A protein and the small-molecule ligand that binds it are described below.
Small molecule (SMILES): CC(=O)N[C@@H]1[C@@H](O)[C@H](O)[C@@H](CO)O[C@H]1O

Sequence of chain 1.K:
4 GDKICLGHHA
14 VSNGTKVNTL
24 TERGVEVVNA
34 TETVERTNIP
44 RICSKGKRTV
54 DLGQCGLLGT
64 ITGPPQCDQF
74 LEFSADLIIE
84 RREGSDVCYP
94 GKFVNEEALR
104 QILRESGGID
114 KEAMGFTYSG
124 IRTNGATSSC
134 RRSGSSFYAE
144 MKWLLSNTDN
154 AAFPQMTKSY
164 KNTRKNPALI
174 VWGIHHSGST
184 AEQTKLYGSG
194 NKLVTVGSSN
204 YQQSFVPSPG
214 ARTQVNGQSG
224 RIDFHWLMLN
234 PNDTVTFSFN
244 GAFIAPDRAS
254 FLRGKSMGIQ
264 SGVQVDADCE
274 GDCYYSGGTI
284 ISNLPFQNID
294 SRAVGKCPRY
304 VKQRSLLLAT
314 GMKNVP

Sequence of chain 1.L:
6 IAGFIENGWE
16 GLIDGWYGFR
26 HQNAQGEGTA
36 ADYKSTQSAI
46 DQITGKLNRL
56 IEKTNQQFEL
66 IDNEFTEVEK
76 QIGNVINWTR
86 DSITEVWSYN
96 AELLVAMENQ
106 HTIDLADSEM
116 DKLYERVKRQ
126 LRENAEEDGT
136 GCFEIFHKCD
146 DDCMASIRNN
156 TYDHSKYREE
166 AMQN

Binding-site contacts:
Ligand atom C1 contacts residue THR313 of chain 1.K at 3.5 Å.
Ligand atom O7 contacts residue ASN32 of chain 1.K at 3.6 Å.
Ligand atom C6 contacts residue THR313 of chain 1.K at 4.5 Å.
Ligand atom O6 contacts residue THR313 of chain 1.K at 3.7 Å.
Ligand atom C7 contacts residue ASN32 of chain 1.K at 3.4 Å.
Ligand atom O6 contacts residue LEU52 of chain 1.L at 3.6 Å.
Ligand atom C5 contacts residue THR313 of chain 1.K at 4.2 Å.
Ligand atom C8 contacts residue ASN32 of chain 1.K at 4.4 Å.
Ligand atom C1 contacts residue ASN32 of chain 1.K at 1.4 Å.
Ligand atom O5 contacts residue THR313 of chain 1.K at 3.1 Å (h-bond).
Ligand atom C5 contacts residue ASN32 of chain 1.K at 3.7 Å.
Ligand atom C4 contacts residue ASN32 of chain 1.K at 4.3 Å.
Ligand atom O5 contacts residue ASN32 of chain 1.K at 2.4 Å (h-bond).
Ligand atom O6 contacts residue THR34 of chain 1.K at 3.5 Å.
Ligand atom C6 contacts residue LEU52 of chain 1.L at 4.0 Å (hydrophobic).
Ligand atom N2 contacts residue ASN32 of chain 1.K at 2.8 Å (h-bond).
Ligand atom C2 contacts residue ASN32 of chain 1.K at 2.5 Å.
Ligand atom C3 contacts residue ASN32 of chain 1.K at 3.8 Å.